Binding-site contacts:
Ligand atom C04 contacts residue TYR300 of chain 1.C at 3.7 Å (hydrophobic).
Ligand atom N12 contacts residue PRO216 of chain 1.C at 3.7 Å.
Ligand atom C03 contacts residue LEU355 of chain 1.C at 3.7 Å (hydrophobic).
Ligand atom C13 contacts residue ASP215 of chain 1.C at 3.9 Å.
Ligand atom C06 contacts residue ASP215 of chain 1.C at 3.9 Å.
Ligand atom O11 contacts residue LEU213 of chain 1.C at 2.7 Å (h-bond).
Ligand atom C18 contacts residue ASP215 of chain 1.C at 3.5 Å.
Ligand atom C17 contacts residue PRO216 of chain 1.C at 3.9 Å (hydrophobic).
Ligand atom C10 contacts residue ASP215 of chain 1.C at 3.0 Å.
Ligand atom C01 contacts residue LEU295 of chain 1.C at 4.0 Å (hydrophobic).
Ligand atom C05 contacts residue LEU213 of chain 1.C at 3.8 Å (hydrophobic).
Ligand atom C04 contacts residue LEU213 of chain 1.C at 3.9 Å (hydrophobic).
Ligand atom C04 contacts residue LEU218 of chain 1.C at 3.9 Å (hydrophobic).
Ligand atom C15 contacts residue PRO216 of chain 1.C at 4.0 Å (hydrophobic).
Ligand atom C10 contacts residue GLN382 of chain 1.C at 3.2 Å.
Ligand atom C01 contacts residue LEU213 of chain 1.C at 3.9 Å (hydrophobic).
Ligand atom C03 contacts residue LEU213 of chain 1.C at 3.6 Å (hydrophobic).
Ligand atom N09 contacts residue LEU218 of chain 1.C at 3.2 Å (h-bond).
Ligand atom O11 contacts residue ASP215 of chain 1.C at 3.0 Å (salt-bridge).
Ligand atom C06 contacts residue GLN382 of chain 1.C at 3.4 Å.
Ligand atom O02 contacts residue LEU355 of chain 1.C at 3.4 Å.
Ligand atom N12 contacts residue GLN382 of chain 1.C at 3.1 Å (h-bond).
Ligand atom C06 contacts residue LEU218 of chain 1.C at 3.6 Å (hydrophobic).
Ligand atom C18 contacts residue LEU213 of chain 1.C at 3.3 Å (hydrophobic).
Ligand atom C01 contacts residue LEU40 of chain 1.C at 3.6 Å (hydrophobic).
Ligand atom C08 contacts residue VAL220 of chain 1.C at 3.9 Å (hydrophobic).
Ligand atom C05 contacts residue ASP215 of chain 1.C at 3.6 Å.
Ligand atom C05 contacts residue LEU218 of chain 1.C at 3.5 Å (hydrophobic).
Ligand atom C14 contacts residue PRO216 of chain 1.C at 3.9 Å (hydrophobic).
Ligand atom C10 contacts residue LEU213 of chain 1.C at 3.6 Å (hydrophobic).
Ligand atom C06 contacts residue LEU213 of chain 1.C at 3.9 Å (hydrophobic).
Ligand atom N09 contacts residue ASP215 of chain 1.C at 3.4 Å (salt-bridge).
Ligand atom O11 contacts residue SER214 of chain 1.C at 3.6 Å.
Ligand atom N09 contacts residue GLN382 of chain 1.C at 2.5 Å (h-bond).
Ligand atom N12 contacts residue ASP215 of chain 1.C at 3.4 Å (salt-bridge).
Ligand atom C07 contacts residue GLN382 of chain 1.C at 3.5 Å.
Ligand atom C18 contacts residue PRO216 of chain 1.C at 3.5 Å (hydrophobic).
Ligand atom C07 contacts residue LEU213 of chain 1.C at 3.4 Å (hydrophobic).
Ligand atom C08 contacts residue LEU213 of chain 1.C at 3.1 Å (hydrophobic).
Ligand atom C13 contacts residue PRO216 of chain 1.C at 3.5 Å (hydrophobic).

Sequence of chain 1.C:
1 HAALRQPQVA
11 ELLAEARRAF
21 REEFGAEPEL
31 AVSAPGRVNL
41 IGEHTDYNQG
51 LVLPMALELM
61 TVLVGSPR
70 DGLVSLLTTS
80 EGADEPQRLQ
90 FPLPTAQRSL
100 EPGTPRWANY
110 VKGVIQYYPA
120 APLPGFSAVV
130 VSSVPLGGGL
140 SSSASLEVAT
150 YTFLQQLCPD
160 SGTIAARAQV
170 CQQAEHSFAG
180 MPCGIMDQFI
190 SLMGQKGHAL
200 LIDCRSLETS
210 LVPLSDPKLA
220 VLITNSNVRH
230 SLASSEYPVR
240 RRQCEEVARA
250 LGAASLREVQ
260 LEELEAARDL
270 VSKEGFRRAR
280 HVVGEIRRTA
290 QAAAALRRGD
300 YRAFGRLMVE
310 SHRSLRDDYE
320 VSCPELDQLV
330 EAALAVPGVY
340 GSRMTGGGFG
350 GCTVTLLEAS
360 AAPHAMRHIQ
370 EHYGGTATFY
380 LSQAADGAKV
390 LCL

This protein binds this small molecule.
Small molecule (SMILES): COc1ccc(NC(=O)Nc2ccncc2)cc1